Sequence of chain 1.D:
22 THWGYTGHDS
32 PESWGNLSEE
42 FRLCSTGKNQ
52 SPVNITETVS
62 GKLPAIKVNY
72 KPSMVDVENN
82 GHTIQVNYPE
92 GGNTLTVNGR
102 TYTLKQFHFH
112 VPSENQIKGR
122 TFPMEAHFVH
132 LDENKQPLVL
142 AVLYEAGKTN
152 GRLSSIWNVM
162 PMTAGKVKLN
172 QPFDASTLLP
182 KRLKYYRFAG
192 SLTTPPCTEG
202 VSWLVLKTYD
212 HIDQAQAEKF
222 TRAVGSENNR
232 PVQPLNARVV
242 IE

The protein below binds the small molecule below.
Small molecule (SMILES): NS(=O)(=O)c1nnc(NC(=O)C2CCCCC2)s1

Binding-site contacts:
Ligand atom C08 contacts residue LEU193 of chain 1.D at 4.2 Å (hydrophobic).
Ligand atom O13 contacts residue VAL130 of chain 1.D at 3.4 Å.
Ligand atom N04 contacts residue THR194 of chain 1.D at 2.4 Å (h-bond).
Ligand atom C08 contacts residue GLN107 of chain 1.D at 3.9 Å.
Ligand atom O03 contacts residue ZN1 of chain 1.T at 2.7 Å.
Ligand atom C05 contacts residue HIS109 of chain 1.D at 3.7 Å.
Ligand atom S09 contacts residue LEU193 of chain 1.D at 3.8 Å.
Ligand atom N07 contacts residue GLN107 of chain 1.D at 3.3 Å (h-bond).
Ligand atom N04 contacts residue GLU115 of chain 1.D at 3.9 Å.
Ligand atom N06 contacts residue VAL130 of chain 1.D at 3.1 Å.
Ligand atom N04 contacts residue HIS128 of chain 1.D at 3.8 Å.
Ligand atom N07 contacts residue HIS109 of chain 1.D at 4.1 Å.
Ligand atom N10 contacts residue GLN107 of chain 1.D at 4.0 Å.
Ligand atom N04 contacts residue HIS109 of chain 1.D at 3.4 Å (h-bond).
Ligand atom O02 contacts residue TRP204 of chain 1.D at 4.1 Å.
Ligand atom S01 contacts residue ZN1 of chain 1.T at 2.6 Å.
Ligand atom N04 contacts residue ZN1 of chain 1.T at 2.1 Å.
Ligand atom N10 contacts residue LEU193 of chain 1.D at 4.3 Å.
Ligand atom C11 contacts residue GLN107 of chain 1.D at 3.5 Å.
Ligand atom C05 contacts residue LEU193 of chain 1.D at 4.2 Å (hydrophobic).
Ligand atom S01 contacts residue THR194 of chain 1.D at 3.5 Å (h-bond).
Ligand atom S01 contacts residue HIS128 of chain 1.D at 3.8 Å.
Ligand atom C16 contacts residue VAL130 of chain 1.D at 4.0 Å (hydrophobic).
Ligand atom N07 contacts residue VAL130 of chain 1.D at 3.3 Å.
Ligand atom O13 contacts residue GLN107 of chain 1.D at 2.9 Å (h-bond).
Ligand atom N04 contacts residue THR195 of chain 1.D at 4.0 Å.
Ligand atom O02 contacts residue THR194 of chain 1.D at 3.0 Å (h-bond).
Ligand atom S01 contacts residue HIS109 of chain 1.D at 3.6 Å (h-bond).
Ligand atom O02 contacts residue LEU193 of chain 1.D at 3.4 Å.
Ligand atom N06 contacts residue HIS109 of chain 1.D at 3.3 Å.
Ligand atom O03 contacts residue HIS109 of chain 1.D at 3.5 Å.
Ligand atom O03 contacts residue VAL140 of chain 1.D at 4.0 Å.
Ligand atom O02 contacts residue ZN1 of chain 1.T at 3.9 Å.
Ligand atom N06 contacts residue GLN107 of chain 1.D at 4.0 Å.
Ligand atom O03 contacts residue HIS128 of chain 1.D at 3.1 Å (h-bond).
Ligand atom C05 contacts residue ZN1 of chain 1.T at 3.9 Å.
Ligand atom S09 contacts residue THR195 of chain 1.D at 3.3 Å (h-bond).
Ligand atom C16 contacts residue LEU132 of chain 1.D at 4.1 Å (hydrophobic).
Ligand atom N04 contacts residue HIS111 of chain 1.D at 3.3 Å (h-bond).
Ligand atom O03 contacts residue TRP204 of chain 1.D at 4.0 Å.